Binding-site contacts:
Ligand atom C7 contacts residue GLY46 of chain 1.A at 3.9 Å.
Ligand atom C15 contacts residue MET180 of chain 1.A at 3.9 Å (hydrophobic).
Ligand atom C29 contacts residue MET100 of chain 1.A at 3.4 Å (hydrophobic).
Ligand atom C24 contacts residue MET124 of chain 1.A at 3.8 Å (hydrophobic).
Ligand atom C1 contacts residue ALA190 of chain 1.A at 3.9 Å (hydrophobic).
Ligand atom C18 contacts residue GLY127 of chain 1.A at 3.6 Å.
Ligand atom C26 contacts residue ALA67 of chain 1.A at 3.4 Å (hydrophobic).
Ligand atom C20 contacts residue LYS125 of chain 1.A at 3.9 Å.
Ligand atom N30 contacts residue MET124 of chain 1.A at 3.7 Å.
Ligand atom N23 contacts residue MET180 of chain 1.A at 3.6 Å.
Ligand atom C1 contacts residue ARG177 of chain 1.A at 3.9 Å.
Ligand atom O3 contacts residue LYS69 of chain 1.A at 2.9 Å (salt-bridge).
Ligand atom O4 contacts residue ALA190 of chain 1.A at 3.7 Å.
Ligand atom O25 contacts residue ALA67 of chain 1.A at 3.9 Å.
Ligand atom O3 contacts residue ASP191 of chain 1.A at 3.3 Å.
Ligand atom C29 contacts residue LEU121 of chain 1.A at 3.5 Å (hydrophobic).
Ligand atom N16 contacts residue MET180 of chain 1.A at 3.9 Å.
Ligand atom N27 contacts residue ALA67 of chain 1.A at 3.9 Å.
Ligand atom C7 contacts residue GLU45 of chain 1.A at 3.7 Å.
Ligand atom C28 contacts residue LEU121 of chain 1.A at 3.8 Å (hydrophobic).
Ligand atom N30 contacts residue PRO122 of chain 1.A at 3.0 Å (h-bond).
Ligand atom O25 contacts residue PHE123 of chain 1.A at 3.6 Å.
Ligand atom N30 contacts residue ALA67 of chain 1.A at 3.3 Å.
Ligand atom C19 contacts residue GLY127 of chain 1.A at 3.9 Å.
Ligand atom C20 contacts residue PHE123 of chain 1.A at 3.8 Å (hydrophobic).
Ligand atom C24 contacts residue ALA67 of chain 1.A at 3.9 Å (hydrophobic).
Ligand atom C1 contacts residue MET180 of chain 1.A at 3.8 Å (hydrophobic).
Ligand atom O25 contacts residue MET124 of chain 1.A at 2.7 Å (h-bond).
Ligand atom C21 contacts residue MET124 of chain 1.A at 2.9 Å (hydrophobic).
Ligand atom C17 contacts residue GLY127 of chain 1.A at 3.8 Å.
Ligand atom C29 contacts residue ALA67 of chain 1.A at 3.7 Å (hydrophobic).
Ligand atom C7 contacts residue VAL51 of chain 1.A at 3.6 Å (hydrophobic).
Ligand atom C1 contacts residue ASN178 of chain 1.A at 3.6 Å.
Ligand atom C11 contacts residue MET180 of chain 1.A at 3.8 Å (hydrophobic).
Ligand atom C20 contacts residue MET124 of chain 1.A at 3.2 Å (hydrophobic).
Ligand atom C29 contacts residue PRO122 of chain 1.A at 3.7 Å (hydrophobic).
Ligand atom C22 contacts residue MET124 of chain 1.A at 3.8 Å (hydrophobic).
Ligand atom O4 contacts residue MET180 of chain 1.A at 3.9 Å.
Ligand atom C21 contacts residue PHE123 of chain 1.A at 3.9 Å (hydrophobic).
Ligand atom S14 contacts residue ASP128 of chain 1.A at 3.7 Å.

Sequence of chain 1.A:
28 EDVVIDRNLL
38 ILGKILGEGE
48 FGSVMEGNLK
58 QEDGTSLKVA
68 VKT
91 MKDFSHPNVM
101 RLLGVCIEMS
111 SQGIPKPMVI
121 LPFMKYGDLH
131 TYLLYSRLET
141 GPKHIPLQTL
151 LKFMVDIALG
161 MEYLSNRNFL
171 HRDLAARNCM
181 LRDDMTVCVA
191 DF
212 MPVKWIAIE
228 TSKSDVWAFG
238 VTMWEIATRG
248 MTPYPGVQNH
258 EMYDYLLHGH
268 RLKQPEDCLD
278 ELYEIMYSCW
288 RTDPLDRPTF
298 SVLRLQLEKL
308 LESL

The small molecule below binds the protein below.
Small molecule (SMILES): CS(=O)(=O)N1CCO[C@H](c2csc(-c3ccccc3NC(=O)c3ncc[nH]3)n2)C1